Sequence of chain 1.A:
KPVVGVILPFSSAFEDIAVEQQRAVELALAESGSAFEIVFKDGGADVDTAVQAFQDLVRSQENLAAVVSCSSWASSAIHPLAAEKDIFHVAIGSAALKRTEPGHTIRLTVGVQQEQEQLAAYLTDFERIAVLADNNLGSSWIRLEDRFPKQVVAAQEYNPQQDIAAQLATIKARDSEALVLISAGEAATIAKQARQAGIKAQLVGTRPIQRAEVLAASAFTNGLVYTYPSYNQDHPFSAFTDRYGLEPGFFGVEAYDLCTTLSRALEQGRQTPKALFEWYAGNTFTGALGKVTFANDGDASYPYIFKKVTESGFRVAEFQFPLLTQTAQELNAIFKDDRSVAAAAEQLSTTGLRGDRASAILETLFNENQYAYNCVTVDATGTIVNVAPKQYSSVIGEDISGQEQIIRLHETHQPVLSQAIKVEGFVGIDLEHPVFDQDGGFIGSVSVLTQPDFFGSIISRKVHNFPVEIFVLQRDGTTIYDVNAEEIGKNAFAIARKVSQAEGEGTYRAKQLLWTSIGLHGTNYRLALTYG

This protein binds this small molecule.
Small molecule (SMILES): Nc1ccnc(=O)[nH]1

Binding-site contacts:
Ligand atom C4 contacts residue GLU431 of chain 1.A at 3.5 Å.
Ligand atom N3 contacts residue GLU431 of chain 1.A at 2.7 Å (salt-bridge).
Ligand atom C2 contacts residue ILE406 of chain 1.A at 4.4 Å (hydrophobic).
Ligand atom N4 contacts residue GLU431 of chain 1.A at 2.8 Å (salt-bridge).
Ligand atom C5 contacts residue ILE406 of chain 1.A at 4.4 Å (hydrophobic).
Ligand atom C6 contacts residue GLU439 of chain 1.A at 3.8 Å.
Ligand atom N3 contacts residue VAL430 of chain 1.A at 4.0 Å.
Ligand atom N4 contacts residue ASN380 of chain 1.A at 3.3 Å (h-bond).
Ligand atom C5 contacts residue SER454 of chain 1.A at 3.5 Å.
Ligand atom N1 contacts residue ILE406 of chain 1.A at 3.7 Å.
Ligand atom O2 contacts residue ILE406 of chain 1.A at 4.2 Å.
Ligand atom N1 contacts residue GLN409 of chain 1.A at 2.7 Å (h-bond).
Ligand atom C6 contacts residue ASP437 of chain 1.A at 3.2 Å.
Ligand atom C4 contacts residue LEU456 of chain 1.A at 4.2 Å (hydrophobic).
Ligand atom C2 contacts residue GLN409 of chain 1.A at 3.6 Å.
Ligand atom N1 contacts residue ASP437 of chain 1.A at 4.2 Å.
Ligand atom C2 contacts residue GLU431 of chain 1.A at 3.5 Å.
Ligand atom C6 contacts residue SER454 of chain 1.A at 4.4 Å.
Ligand atom C5 contacts residue GLU439 of chain 1.A at 4.1 Å.
Ligand atom C2 contacts residue MSE429 of chain 1.A at 3.4 Å.
Ligand atom N3 contacts residue MSE429 of chain 1.A at 4.1 Å.
Ligand atom N1 contacts residue MSE429 of chain 1.A at 3.5 Å (h-bond).
Ligand atom N4 contacts residue VAL382 of chain 1.A at 3.7 Å.
Ligand atom C4 contacts residue ILE390 of chain 1.A at 4.4 Å (hydrophobic).
Ligand atom C6 contacts residue ILE406 of chain 1.A at 3.6 Å (hydrophobic).
Ligand atom C5 contacts residue VAL382 of chain 1.A at 3.9 Å (hydrophobic).
Ligand atom N1 contacts residue GLN411 of chain 1.A at 4.1 Å.
Ligand atom N3 contacts residue ILE390 of chain 1.A at 4.3 Å.
Ligand atom C2 contacts residue VAL430 of chain 1.A at 4.1 Å (hydrophobic).
Ligand atom C6 contacts residue MSE429 of chain 1.A at 4.2 Å.
Ligand atom O2 contacts residue GLU431 of chain 1.A at 3.5 Å (salt-bridge).
Ligand atom N4 contacts residue LEU456 of chain 1.A at 3.8 Å.
Ligand atom O2 contacts residue VAL430 of chain 1.A at 3.0 Å (h-bond).
Ligand atom O2 contacts residue MSE429 of chain 1.A at 3.3 Å.
Ligand atom C6 contacts residue GLN411 of chain 1.A at 4.0 Å.
Ligand atom O2 contacts residue GLN409 of chain 1.A at 2.9 Å (h-bond).
Ligand atom N3 contacts residue LEU456 of chain 1.A at 4.2 Å.
Ligand atom C4 contacts residue VAL382 of chain 1.A at 4.2 Å (hydrophobic).
Ligand atom C6 contacts residue GLN409 of chain 1.A at 3.6 Å.
Ligand atom C5 contacts residue ASP437 of chain 1.A at 3.7 Å.